This protein binds this small molecule.
Small molecule (SMILES): Cc1ncc(COP(=O)(O)O)c(/C=N/CCC[C@H](N)C(=O)O)c1O

Sequence of chain 1.E:
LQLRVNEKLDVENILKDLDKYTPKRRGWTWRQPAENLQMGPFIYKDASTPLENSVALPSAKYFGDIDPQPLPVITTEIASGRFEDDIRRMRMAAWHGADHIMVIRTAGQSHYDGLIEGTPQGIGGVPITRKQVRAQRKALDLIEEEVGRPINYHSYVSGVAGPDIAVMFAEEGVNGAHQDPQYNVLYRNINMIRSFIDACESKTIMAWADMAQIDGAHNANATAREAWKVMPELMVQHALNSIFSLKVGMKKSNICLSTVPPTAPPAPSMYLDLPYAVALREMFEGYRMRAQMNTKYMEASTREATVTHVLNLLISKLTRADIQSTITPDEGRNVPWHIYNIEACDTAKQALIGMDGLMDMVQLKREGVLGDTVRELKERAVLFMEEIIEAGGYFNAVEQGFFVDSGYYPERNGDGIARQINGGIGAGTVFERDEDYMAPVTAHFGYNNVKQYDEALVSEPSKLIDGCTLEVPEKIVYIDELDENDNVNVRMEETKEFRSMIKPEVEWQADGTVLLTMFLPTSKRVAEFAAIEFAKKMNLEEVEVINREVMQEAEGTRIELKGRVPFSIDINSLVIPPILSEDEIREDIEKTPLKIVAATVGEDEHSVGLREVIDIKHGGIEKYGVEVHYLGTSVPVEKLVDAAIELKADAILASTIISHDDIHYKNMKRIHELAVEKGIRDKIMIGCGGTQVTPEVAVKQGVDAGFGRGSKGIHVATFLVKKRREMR

Sequence of chain 1.A:
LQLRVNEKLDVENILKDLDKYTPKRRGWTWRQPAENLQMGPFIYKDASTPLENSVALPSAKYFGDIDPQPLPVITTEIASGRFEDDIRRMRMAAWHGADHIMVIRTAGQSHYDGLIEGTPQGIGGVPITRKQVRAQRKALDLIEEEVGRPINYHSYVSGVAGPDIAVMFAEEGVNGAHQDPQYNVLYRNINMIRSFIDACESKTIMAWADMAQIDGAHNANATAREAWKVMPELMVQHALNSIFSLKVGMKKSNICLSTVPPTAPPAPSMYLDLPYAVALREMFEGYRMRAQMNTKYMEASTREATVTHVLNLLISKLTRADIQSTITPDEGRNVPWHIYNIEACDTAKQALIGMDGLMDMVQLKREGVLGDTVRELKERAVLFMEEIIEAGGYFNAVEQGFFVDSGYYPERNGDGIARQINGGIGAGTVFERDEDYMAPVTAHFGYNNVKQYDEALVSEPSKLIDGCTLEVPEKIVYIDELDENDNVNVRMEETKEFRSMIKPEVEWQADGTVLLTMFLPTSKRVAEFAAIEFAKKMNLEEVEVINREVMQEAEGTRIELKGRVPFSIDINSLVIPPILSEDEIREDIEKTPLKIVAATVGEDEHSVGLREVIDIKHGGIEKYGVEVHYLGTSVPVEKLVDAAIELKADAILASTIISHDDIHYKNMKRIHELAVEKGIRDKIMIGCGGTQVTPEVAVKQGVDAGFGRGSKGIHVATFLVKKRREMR

Binding-site contacts:
Ligand atom C6 contacts residue TYR160 of chain 1.A at 3.7 Å (hydrophobic).
Ligand atom P contacts residue TYR187 of chain 1.A at 3.6 Å.
Ligand atom NE contacts residue LYS626 of chain 1.E at 3.4 Å (salt-bridge).
Ligand atom O3 contacts residue ASN223 of chain 1.A at 2.9 Å (h-bond).
Ligand atom C contacts residue GLN296 of chain 1.A at 3.6 Å.
Ligand atom C3 contacts residue TYR187 of chain 1.A at 3.7 Å (hydrophobic).
Ligand atom C6 contacts residue TYR187 of chain 1.A at 3.1 Å (hydrophobic).
Ligand atom C5 contacts residue TYR187 of chain 1.A at 3.1 Å (hydrophobic).
Ligand atom OXT contacts residue HIS182 of chain 1.A at 2.9 Å (h-bond).
Ligand atom OXT contacts residue HIS222 of chain 1.A at 3.2 Å (h-bond).
Ligand atom OP2 contacts residue TYR187 of chain 1.A at 3.1 Å (h-bond).
Ligand atom N contacts residue TYR160 of chain 1.A at 3.7 Å.
Ligand atom OP3 contacts residue SER114 of chain 1.A at 3.3 Å (h-bond).
Ligand atom CB contacts residue HIS222 of chain 1.A at 3.5 Å.
Ligand atom N1 contacts residue TYR187 of chain 1.A at 3.2 Å.
Ligand atom OP2 contacts residue SER114 of chain 1.A at 2.3 Å (h-bond).
Ligand atom OP1 contacts residue ARG192 of chain 1.A at 2.6 Å (salt-bridge).
Ligand atom C contacts residue ARG294 of chain 1.A at 3.5 Å.
Ligand atom CD contacts residue LYS626 of chain 1.E at 3.3 Å.
Ligand atom C4A contacts residue LYS626 of chain 1.E at 3.5 Å.
Ligand atom OP2 contacts residue ARG109 of chain 1.A at 2.8 Å (salt-bridge).
Ligand atom O contacts residue GLU81 of chain 1.A at 3.5 Å (salt-bridge).
Ligand atom CB contacts residue TYR160 of chain 1.A at 3.6 Å (hydrophobic).
Ligand atom N contacts residue GLU81 of chain 1.A at 2.5 Å (salt-bridge).
Ligand atom O contacts residue ARG294 of chain 1.A at 3.0 Å (salt-bridge).
Ligand atom OP1 contacts residue TYR187 of chain 1.A at 3.6 Å (h-bond).
Ligand atom O3 contacts residue HIS222 of chain 1.A at 3.0 Å (h-bond).
Ligand atom OP4 contacts residue ARG109 of chain 1.A at 3.5 Å (salt-bridge).
Ligand atom OXT contacts residue ARG294 of chain 1.A at 2.9 Å (salt-bridge).
Ligand atom C3 contacts residue ASN223 of chain 1.A at 3.6 Å.
Ligand atom OP3 contacts residue ARG109 of chain 1.A at 2.8 Å (salt-bridge).
Ligand atom C6 contacts residue SER162 of chain 1.A at 3.5 Å.
Ligand atom C5A contacts residue TYR187 of chain 1.A at 3.0 Å (hydrophobic).
Ligand atom NE contacts residue ASN223 of chain 1.A at 3.4 Å (h-bond).
Ligand atom CA contacts residue GLU81 of chain 1.A at 3.6 Å.
Ligand atom O contacts residue GLN296 of chain 1.A at 2.5 Å (h-bond).
Ligand atom P contacts residue ARG109 of chain 1.A at 3.2 Å.
Ligand atom C contacts residue HIS222 of chain 1.A at 3.6 Å.
Ligand atom OP3 contacts residue GLN113 of chain 1.A at 3.2 Å (h-bond).
Ligand atom N1 contacts residue SER162 of chain 1.A at 3.0 Å (h-bond).